Sequence of chain 1.B:
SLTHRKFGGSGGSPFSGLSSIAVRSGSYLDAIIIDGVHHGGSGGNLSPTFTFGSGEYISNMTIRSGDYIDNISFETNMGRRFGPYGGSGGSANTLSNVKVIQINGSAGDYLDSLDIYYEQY

This protein binds this small molecule.
Small molecule (SMILES): OC[C@H]1O[C@@H](O)[C@H](O)[C@@H](O)[C@@H]1O

Binding-site contacts:
Ligand atom C4 contacts residue ASP113 of chain 1.B at 3.4 Å.
Ligand atom O4 contacts residue GLY13 of chain 1.A at 3.6 Å.
Ligand atom O2 contacts residue EDO1 of chain 1.G at 3.9 Å.
Ligand atom C1 contacts residue ASP110 of chain 1.B at 4.0 Å.
Ligand atom C6 contacts residue TYR111 of chain 1.B at 3.6 Å (hydrophobic).
Ligand atom O6 contacts residue ASP110 of chain 1.B at 3.1 Å (salt-bridge).
Ligand atom O6 contacts residue GLY109 of chain 1.B at 3.2 Å (h-bond).
Ligand atom C6 contacts residue TYR69 of chain 1.B at 4.0 Å (hydrophobic).
Ligand atom O5 contacts residue GLY109 of chain 1.B at 3.7 Å.
Ligand atom C6 contacts residue GLY109 of chain 1.B at 4.4 Å.
Ligand atom O5 contacts residue ASP110 of chain 1.B at 3.1 Å (salt-bridge).
Ligand atom C5 contacts residue GLY109 of chain 1.B at 4.4 Å.
Ligand atom O1 contacts residue ASP110 of chain 1.B at 3.6 Å.
Ligand atom C6 contacts residue ASP110 of chain 1.B at 3.8 Å.
Ligand atom C2 contacts residue GLY109 of chain 1.B at 4.5 Å.
Ligand atom O3 contacts residue EDO1 of chain 1.G at 3.5 Å.
Ligand atom C5 contacts residue ASP110 of chain 1.B at 4.0 Å.
Ligand atom C4 contacts residue GLY12 of chain 1.A at 4.4 Å.
Ligand atom C4 contacts residue GLY13 of chain 1.A at 3.7 Å.
Ligand atom C1 contacts residue GLY109 of chain 1.B at 4.4 Å.
Ligand atom C2 contacts residue EDO1 of chain 1.G at 3.7 Å.
Ligand atom O6 contacts residue ASP113 of chain 1.B at 2.7 Å (salt-bridge).
Ligand atom O6 contacts residue ALA108 of chain 1.B at 4.4 Å.
Ligand atom O6 contacts residue TYR111 of chain 1.B at 2.8 Å (h-bond).
Ligand atom C5 contacts residue ASP113 of chain 1.B at 4.1 Å.
Ligand atom O4 contacts residue ASP113 of chain 1.B at 2.5 Å (salt-bridge).
Ligand atom O3 contacts residue GLY12 of chain 1.A at 3.8 Å.
Ligand atom C3 contacts residue GLY13 of chain 1.A at 3.9 Å.
Ligand atom O4 contacts residue GLY12 of chain 1.A at 3.5 Å.
Ligand atom C6 contacts residue ASP113 of chain 1.B at 3.5 Å.
Ligand atom O3 contacts residue GLY13 of chain 1.A at 3.0 Å (h-bond).
Ligand atom O1 contacts residue GLY109 of chain 1.B at 4.4 Å.
Ligand atom O4 contacts residue TYR69 of chain 1.B at 4.2 Å.
Ligand atom C3 contacts residue EDO1 of chain 1.G at 4.2 Å.

Sequence of chain 1.A:
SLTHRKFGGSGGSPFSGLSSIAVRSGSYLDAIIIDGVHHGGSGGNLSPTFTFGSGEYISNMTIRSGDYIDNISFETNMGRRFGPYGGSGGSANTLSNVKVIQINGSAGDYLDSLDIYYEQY